Sequence of chain 3.D:
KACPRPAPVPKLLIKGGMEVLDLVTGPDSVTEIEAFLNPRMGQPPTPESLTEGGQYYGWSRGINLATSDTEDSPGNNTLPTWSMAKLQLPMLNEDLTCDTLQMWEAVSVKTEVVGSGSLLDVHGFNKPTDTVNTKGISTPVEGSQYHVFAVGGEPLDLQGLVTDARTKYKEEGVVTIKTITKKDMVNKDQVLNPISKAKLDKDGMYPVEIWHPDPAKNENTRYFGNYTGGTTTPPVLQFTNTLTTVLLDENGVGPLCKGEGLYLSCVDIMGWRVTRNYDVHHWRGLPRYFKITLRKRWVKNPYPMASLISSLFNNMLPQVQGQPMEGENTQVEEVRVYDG

Sequence of chain 3.E:
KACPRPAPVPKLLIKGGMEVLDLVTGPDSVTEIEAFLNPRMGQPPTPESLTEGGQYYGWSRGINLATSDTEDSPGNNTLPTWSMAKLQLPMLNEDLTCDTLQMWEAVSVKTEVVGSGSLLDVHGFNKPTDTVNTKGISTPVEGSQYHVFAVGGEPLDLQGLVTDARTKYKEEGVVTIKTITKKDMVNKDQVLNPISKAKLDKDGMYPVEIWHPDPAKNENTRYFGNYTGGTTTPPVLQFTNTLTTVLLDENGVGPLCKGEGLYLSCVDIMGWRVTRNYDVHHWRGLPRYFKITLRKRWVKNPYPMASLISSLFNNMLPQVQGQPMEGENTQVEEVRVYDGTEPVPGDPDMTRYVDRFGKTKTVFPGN

The protein below binds the small molecule below.
Small molecule (SMILES): CC(=O)N[C@H]1[C@H]([C@H](O)[C@H](O)CO)O[C@@](O[C@H]2[C@@H](O)[C@@H](CO)O[C@@H](O[C@H]3[C@H](O)[C@@H](O)[C@H](O)O[C@@H]3CO)[C@@H]2O)(C(=O)O)C[C@@H]1O

Binding-site contacts:
Ligand atom O3 contacts residue ASN80 of chain 3.D at 3.8 Å.
Ligand atom C3 contacts residue ARG77 of chain 3.D at 3.4 Å.
Ligand atom C11 contacts residue ASP85 of chain 3.E at 3.6 Å.
Ligand atom O3 contacts residue ARG77 of chain 3.D at 4.3 Å.
Ligand atom O1A contacts residue ARG77 of chain 3.D at 2.8 Å (salt-bridge).
Ligand atom O4 contacts residue GLY78 of chain 3.D at 3.1 Å (h-bond).
Ligand atom C4 contacts residue GLY78 of chain 3.D at 3.8 Å.
Ligand atom C1 contacts residue ARG77 of chain 3.D at 3.4 Å.
Ligand atom C6 contacts residue TYR72 of chain 3.D at 3.8 Å (hydrophobic).
Ligand atom C5 contacts residue TYR72 of chain 3.D at 3.6 Å (hydrophobic).
Ligand atom C2 contacts residue ARG77 of chain 3.D at 4.0 Å.
Ligand atom C3 contacts residue GLY78 of chain 3.D at 4.0 Å.
Ligand atom O1B contacts residue ARG77 of chain 3.D at 2.8 Å (salt-bridge).
Ligand atom C6 contacts residue THR94 of chain 3.D at 4.2 Å.
Ligand atom C4 contacts residue ARG77 of chain 3.D at 4.1 Å.
Ligand atom C1 contacts residue TYR72 of chain 3.D at 3.8 Å (hydrophobic).
Ligand atom O6 contacts residue ASN93 of chain 3.D at 3.4 Å (h-bond).
Ligand atom O1A contacts residue GLY78 of chain 3.D at 4.1 Å.
Ligand atom C11 contacts residue TYR72 of chain 3.D at 4.0 Å (hydrophobic).
Ligand atom C3 contacts residue VAL296 of chain 3.D at 3.5 Å (hydrophobic).
Ligand atom O4 contacts residue VAL296 of chain 3.D at 4.0 Å.
Ligand atom O1B contacts residue TYR72 of chain 3.D at 4.0 Å.
Ligand atom O8 contacts residue TYR72 of chain 3.D at 3.7 Å.
Ligand atom O10 contacts residue THR291 of chain 3.D at 3.8 Å.
Ligand atom O3 contacts residue VAL296 of chain 3.D at 4.3 Å.
Ligand atom C10 contacts residue TYR72 of chain 3.D at 3.8 Å (hydrophobic).
Ligand atom C4 contacts residue HIS298 of chain 3.D at 3.7 Å.
Ligand atom C6 contacts residue ASN93 of chain 3.D at 3.2 Å.
Ligand atom N5 contacts residue TYR72 of chain 3.D at 3.0 Å (h-bond).
Ligand atom O4 contacts residue THR291 of chain 3.D at 4.0 Å.
Ligand atom O4 contacts residue TYR72 of chain 3.D at 3.9 Å.
Ligand atom C4 contacts residue VAL296 of chain 3.D at 4.2 Å (hydrophobic).
Ligand atom O4 contacts residue ILE79 of chain 3.D at 4.2 Å.
Ligand atom O4 contacts residue ARG77 of chain 3.D at 4.3 Å.
Ligand atom C3 contacts residue HIS298 of chain 3.D at 3.9 Å.
Ligand atom O1A contacts residue TYR72 of chain 3.D at 3.3 Å.
Ligand atom O4 contacts residue HIS298 of chain 3.D at 2.6 Å (h-bond).
Ligand atom O3 contacts residue GLY78 of chain 3.D at 3.8 Å.
Ligand atom O8 contacts residue ARG77 of chain 3.D at 3.6 Å.
Ligand atom C4 contacts residue TYR72 of chain 3.D at 3.4 Å (hydrophobic).